A small-molecule ligand and the protein it binds are described below.
Small molecule (SMILES): CC(O)(c1ccccc1)c1ccccc1

Binding-site contacts:
Ligand atom C13 contacts residue LEU105 of chain 1.A at 4.2 Å (hydrophobic).
Ligand atom C4 contacts residue VAL108 of chain 1.A at 3.8 Å (hydrophobic).
Ligand atom C8 contacts residue VAL108 of chain 1.A at 4.0 Å (hydrophobic).
Ligand atom C1 contacts residue ASP100 of chain 1.A at 3.8 Å.
Ligand atom C2 contacts residue VAL108 of chain 1.A at 3.9 Å (hydrophobic).
Ligand atom C13 contacts residue VAL108 of chain 1.A at 3.5 Å (hydrophobic).
Ligand atom C7 contacts residue GLN102 of chain 1.A at 3.7 Å.
Ligand atom C11 contacts residue ASN103 of chain 1.A at 4.2 Å.
Ligand atom C14 contacts residue ASP100 of chain 1.A at 3.6 Å.
Ligand atom C7 contacts residue ASP100 of chain 1.A at 4.3 Å.
Ligand atom C2 contacts residue ASP100 of chain 1.A at 4.4 Å.
Ligand atom C14 contacts residue VAL108 of chain 1.A at 3.5 Å (hydrophobic).
Ligand atom C14 contacts residue GLN102 of chain 1.A at 2.8 Å.
Ligand atom C12 contacts residue VAL108 of chain 1.A at 4.3 Å (hydrophobic).
Ligand atom C7 contacts residue VAL108 of chain 1.A at 4.0 Å (hydrophobic).
Ligand atom C12 contacts residue LEU105 of chain 1.A at 3.5 Å (hydrophobic).
Ligand atom C13 contacts residue ASP104 of chain 1.A at 4.3 Å.
Ligand atom C5 contacts residue VAL108 of chain 1.A at 3.8 Å (hydrophobic).
Ligand atom C12 contacts residue ASP104 of chain 1.A at 4.0 Å.
Ligand atom C12 contacts residue ASN103 of chain 1.A at 3.6 Å.
Ligand atom C12 contacts residue GLN102 of chain 1.A at 4.1 Å.
Ligand atom C2 contacts residue VAL160 of chain 1.A at 4.1 Å (hydrophobic).
Ligand atom C8 contacts residue GLN102 of chain 1.A at 3.7 Å.
Ligand atom C11 contacts residue LEU105 of chain 1.A at 4.5 Å (hydrophobic).
Ligand atom O15 contacts residue GLN102 of chain 1.A at 4.1 Å.
Ligand atom C3 contacts residue VAL160 of chain 1.A at 4.0 Å (hydrophobic).
Ligand atom C3 contacts residue VAL108 of chain 1.A at 3.9 Å (hydrophobic).
Ligand atom C13 contacts residue GLN102 of chain 1.A at 3.2 Å.
Ligand atom C14 contacts residue THR99 of chain 1.A at 4.5 Å.
Ligand atom C14 contacts residue ASP101 of chain 1.A at 4.1 Å.
Ligand atom C6 contacts residue VAL108 of chain 1.A at 3.9 Å (hydrophobic).
Ligand atom O15 contacts residue ASP100 of chain 1.A at 4.0 Å.
Ligand atom C5 contacts residue LEU105 of chain 1.A at 4.5 Å (hydrophobic).
Ligand atom C13 contacts residue ASN103 of chain 1.A at 4.1 Å.
Ligand atom C1 contacts residue VAL108 of chain 1.A at 4.0 Å (hydrophobic).

Sequence of chain 1.A:
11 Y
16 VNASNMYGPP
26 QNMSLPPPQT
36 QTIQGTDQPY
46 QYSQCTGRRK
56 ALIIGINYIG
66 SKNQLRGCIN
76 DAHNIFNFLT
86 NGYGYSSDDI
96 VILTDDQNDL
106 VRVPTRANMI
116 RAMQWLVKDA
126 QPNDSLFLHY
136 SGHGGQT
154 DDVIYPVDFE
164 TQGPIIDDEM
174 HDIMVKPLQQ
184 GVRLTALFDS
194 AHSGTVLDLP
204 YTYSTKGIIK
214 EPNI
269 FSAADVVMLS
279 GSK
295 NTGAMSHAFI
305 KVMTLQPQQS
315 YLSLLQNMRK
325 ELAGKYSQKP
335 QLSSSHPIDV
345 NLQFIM